Sequence of chain 15.A:
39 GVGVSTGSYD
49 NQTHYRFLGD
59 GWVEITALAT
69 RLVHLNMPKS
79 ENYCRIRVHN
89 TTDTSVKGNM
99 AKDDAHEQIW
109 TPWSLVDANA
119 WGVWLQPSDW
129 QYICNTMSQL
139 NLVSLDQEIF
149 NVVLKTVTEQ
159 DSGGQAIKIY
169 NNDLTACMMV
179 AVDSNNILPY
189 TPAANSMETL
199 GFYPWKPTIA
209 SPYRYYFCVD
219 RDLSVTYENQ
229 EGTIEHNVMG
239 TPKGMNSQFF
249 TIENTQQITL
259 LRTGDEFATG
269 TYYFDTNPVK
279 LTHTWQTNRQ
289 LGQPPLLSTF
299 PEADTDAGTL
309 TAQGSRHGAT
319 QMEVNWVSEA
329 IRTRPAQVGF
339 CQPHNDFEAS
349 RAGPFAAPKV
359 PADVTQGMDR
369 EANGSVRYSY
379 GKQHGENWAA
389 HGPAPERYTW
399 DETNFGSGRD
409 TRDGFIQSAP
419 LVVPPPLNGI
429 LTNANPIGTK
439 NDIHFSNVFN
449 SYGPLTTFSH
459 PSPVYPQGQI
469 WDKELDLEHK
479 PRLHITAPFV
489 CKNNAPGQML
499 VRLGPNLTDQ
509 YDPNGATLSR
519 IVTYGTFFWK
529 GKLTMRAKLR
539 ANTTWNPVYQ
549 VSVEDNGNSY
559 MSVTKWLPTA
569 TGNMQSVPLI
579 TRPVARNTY

A protein and the small-molecule ligand that binds it are described below.
Small molecule (SMILES): Nc1ncnc2c1ncn2[C@H]1C[C@H](O)[C@@H](COP(=O)(O)O)O1

Binding-site contacts:
Ligand atom OP1 contacts residue PHE272 of chain 15.A at 3.3 Å.
Ligand atom O5' contacts residue ASP273 of chain 15.A at 4.1 Å.
Ligand atom OP1 contacts residue TYR271 of chain 15.A at 3.1 Å (h-bond).
Ligand atom OP2 contacts residue ASP273 of chain 15.A at 2.4 Å.
Ligand atom O5' contacts residue ASN491 of chain 15.A at 3.5 Å (h-bond).
Ligand atom P contacts residue PHE272 of chain 15.A at 4.3 Å.
Ligand atom OP1 contacts residue ASP273 of chain 15.A at 3.3 Å.
Ligand atom P contacts residue TYR271 of chain 15.A at 4.5 Å.
Ligand atom C5' contacts residue ASP273 of chain 15.A at 3.8 Å.
Ligand atom P contacts residue ASP273 of chain 15.A at 2.8 Å.
Ligand atom OP2 contacts residue ASN491 of chain 15.A at 1.7 Å (h-bond).
Ligand atom P contacts residue ASN491 of chain 15.A at 3.0 Å.
Ligand atom OP1 contacts residue ASN491 of chain 15.A at 3.6 Å.
Ligand atom C5' contacts residue ASN491 of chain 15.A at 4.0 Å.